Sequence of chain 1.A:
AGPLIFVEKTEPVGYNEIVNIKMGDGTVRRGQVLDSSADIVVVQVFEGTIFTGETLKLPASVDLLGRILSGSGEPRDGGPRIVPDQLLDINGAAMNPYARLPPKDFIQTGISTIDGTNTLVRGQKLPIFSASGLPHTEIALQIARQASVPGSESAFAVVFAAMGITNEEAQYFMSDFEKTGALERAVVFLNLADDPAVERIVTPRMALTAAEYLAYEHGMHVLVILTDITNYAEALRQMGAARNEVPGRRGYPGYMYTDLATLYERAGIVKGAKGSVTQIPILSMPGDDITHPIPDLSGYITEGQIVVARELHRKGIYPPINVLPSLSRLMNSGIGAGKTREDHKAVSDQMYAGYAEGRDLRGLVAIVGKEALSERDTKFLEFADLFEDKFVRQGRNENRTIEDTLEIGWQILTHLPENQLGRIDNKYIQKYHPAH

Binding-site contacts:
Ligand atom C8 contacts residue ARG413 of chain 1.A at 4.2 Å.
Ligand atom S contacts residue GLY336 of chain 1.A at 4.4 Å.
Ligand atom F contacts residue GLY336 of chain 1.A at 3.0 Å.
Ligand atom O1S contacts residue 1PE1 of chain 1.F at 4.0 Å.
Ligand atom N8 contacts residue ASP409 of chain 1.A at 3.2 Å (salt-bridge).
Ligand atom C4 contacts residue ARG413 of chain 1.A at 3.8 Å.
Ligand atom C2 contacts residue ARG413 of chain 1.A at 3.6 Å.
Ligand atom F contacts residue 1PE1 of chain 1.F at 2.8 Å.
Ligand atom C1 contacts residue ARG413 of chain 1.A at 3.8 Å.
Ligand atom C8 contacts residue ASP409 of chain 1.A at 4.3 Å.
Ligand atom F contacts residue ARG413 of chain 1.A at 4.2 Å.
Ligand atom C6 contacts residue ARG413 of chain 1.A at 3.7 Å.
Ligand atom S contacts residue 1PE1 of chain 1.F at 3.9 Å.
Ligand atom O2S contacts residue 1PE1 of chain 1.F at 4.0 Å.
Ligand atom C2 contacts residue GLY336 of chain 1.A at 4.4 Å.
Ligand atom C7 contacts residue ASP409 of chain 1.A at 4.2 Å.
Ligand atom N8 contacts residue ARG413 of chain 1.A at 3.6 Å.
Ligand atom C7 contacts residue ARG413 of chain 1.A at 4.2 Å.
Ligand atom C5 contacts residue ARG413 of chain 1.A at 3.5 Å.
Ligand atom C3 contacts residue ARG413 of chain 1.A at 3.6 Å.

The small molecule below binds the protein below.
Small molecule (SMILES): NCCc1ccc(S(=O)(=O)F)cc1